Binding-site contacts:
Ligand atom C5 contacts residue ASN410 of chain 1.L at 3.7 Å.
Ligand atom O5 contacts residue ASN411 of chain 1.L at 3.8 Å.
Ligand atom C2 contacts residue ASN410 of chain 1.L at 2.4 Å.
Ligand atom C6 contacts residue ASN411 of chain 1.L at 4.5 Å.
Ligand atom C4 contacts residue ASN410 of chain 1.L at 4.2 Å.
Ligand atom C7 contacts residue ASN410 of chain 1.L at 3.3 Å.
Ligand atom C8 contacts residue ASN410 of chain 1.L at 4.0 Å.
Ligand atom C1 contacts residue ASN410 of chain 1.L at 1.4 Å.
Ligand atom O7 contacts residue ASN410 of chain 1.L at 3.5 Å (h-bond).
Ligand atom C8 contacts residue THR372 of chain 1.L at 3.3 Å.
Ligand atom O5 contacts residue ASN410 of chain 1.L at 2.4 Å (h-bond).
Ligand atom N2 contacts residue ASN410 of chain 1.L at 2.8 Å (h-bond).
Ligand atom C3 contacts residue ASN410 of chain 1.L at 3.7 Å.

Sequence of chain 1.L:
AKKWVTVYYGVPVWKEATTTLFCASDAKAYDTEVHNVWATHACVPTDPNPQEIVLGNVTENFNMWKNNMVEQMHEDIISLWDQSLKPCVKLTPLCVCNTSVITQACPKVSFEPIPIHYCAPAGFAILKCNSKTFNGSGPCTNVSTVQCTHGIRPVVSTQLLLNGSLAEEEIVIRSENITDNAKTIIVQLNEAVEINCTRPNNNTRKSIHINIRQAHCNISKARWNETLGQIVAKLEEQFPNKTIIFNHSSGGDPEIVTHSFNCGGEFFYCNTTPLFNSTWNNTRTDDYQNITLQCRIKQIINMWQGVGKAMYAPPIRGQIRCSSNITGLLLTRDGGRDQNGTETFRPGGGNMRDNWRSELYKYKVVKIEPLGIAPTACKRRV

A small-molecule ligand and the protein it binds are described below.
Small molecule (SMILES): CC(=O)N[C@@H]1[C@@H](O)[C@H](O)[C@@H](CO)O[C@H]1O